A small-molecule ligand and the protein it binds are described below.
Small molecule (SMILES): O=c1[nH]cnc2c1ncn2[C@@H]1O[C@H](COP(=O)(O)O)[C@@H](O)[C@H]1O

Sequence of chain 1.C:
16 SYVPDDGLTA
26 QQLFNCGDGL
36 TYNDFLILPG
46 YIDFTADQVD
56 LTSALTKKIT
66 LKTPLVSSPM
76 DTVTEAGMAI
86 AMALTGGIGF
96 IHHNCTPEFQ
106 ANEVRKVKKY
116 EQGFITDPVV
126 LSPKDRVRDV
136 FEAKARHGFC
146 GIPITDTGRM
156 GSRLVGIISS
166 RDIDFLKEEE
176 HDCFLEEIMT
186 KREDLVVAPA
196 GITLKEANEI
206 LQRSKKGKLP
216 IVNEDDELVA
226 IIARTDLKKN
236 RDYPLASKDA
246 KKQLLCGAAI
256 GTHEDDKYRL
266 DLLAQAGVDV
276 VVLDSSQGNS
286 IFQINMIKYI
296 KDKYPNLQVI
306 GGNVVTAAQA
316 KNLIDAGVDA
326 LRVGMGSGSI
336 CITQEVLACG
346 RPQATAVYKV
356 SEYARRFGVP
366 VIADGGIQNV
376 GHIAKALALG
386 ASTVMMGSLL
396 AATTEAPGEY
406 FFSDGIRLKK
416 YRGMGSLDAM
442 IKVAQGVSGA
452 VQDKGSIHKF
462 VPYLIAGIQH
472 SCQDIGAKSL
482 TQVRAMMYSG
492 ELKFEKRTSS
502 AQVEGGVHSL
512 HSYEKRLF

Binding-site contacts:
Ligand atom C3' contacts residue ARG327 of chain 1.C at 3.6 Å.
Ligand atom O6 contacts residue GLY418 of chain 1.C at 3.2 Å.
Ligand atom C2' contacts residue ARG327 of chain 1.C at 3.4 Å.
Ligand atom C2' contacts residue NAD1 of chain 1.DA at 3.4 Å.
Ligand atom O3' contacts residue SER73 of chain 1.C at 2.9 Å (h-bond).
Ligand atom N7 contacts residue ILE335 of chain 1.C at 3.6 Å.
Ligand atom P contacts residue SER334 of chain 1.C at 3.3 Å.
Ligand atom O5' contacts residue GLY392 of chain 1.C at 3.6 Å (h-bond).
Ligand atom C2 contacts residue GLN446 of chain 1.C at 3.2 Å.
Ligand atom O6 contacts residue GLY420 of chain 1.C at 2.4 Å (h-bond).
Ligand atom C1' contacts residue NAD1 of chain 1.DA at 3.6 Å.
Ligand atom C6 contacts residue GLY420 of chain 1.C at 3.4 Å.
Ligand atom O1P contacts residue SER334 of chain 1.C at 2.5 Å (h-bond).
Ligand atom N7 contacts residue MET419 of chain 1.C at 3.3 Å (h-bond).
Ligand atom O2' contacts residue ARG327 of chain 1.C at 3.4 Å (salt-bridge).
Ligand atom N1 contacts residue GLN446 of chain 1.C at 2.7 Å (h-bond).
Ligand atom P contacts residue SER393 of chain 1.C at 3.5 Å.
Ligand atom O3P contacts residue GLY371 of chain 1.C at 3.5 Å (h-bond).
Ligand atom C2 contacts residue NAD1 of chain 1.DA at 3.5 Å.
Ligand atom C5 contacts residue ILE335 of chain 1.C at 3.5 Å (hydrophobic).
Ligand atom O2' contacts residue ASP369 of chain 1.C at 2.5 Å (salt-bridge).
Ligand atom N9 contacts residue NAD1 of chain 1.DA at 3.6 Å.
Ligand atom O6 contacts residue MET419 of chain 1.C at 2.7 Å (h-bond).
Ligand atom O1P contacts residue SER393 of chain 1.C at 3.1 Å (h-bond).
Ligand atom O3P contacts residue GLY333 of chain 1.C at 3.2 Å.
Ligand atom O3P contacts residue SER334 of chain 1.C at 2.4 Å (h-bond).
Ligand atom O3P contacts residue GLY370 of chain 1.C at 3.3 Å.
Ligand atom O3' contacts residue ASP369 of chain 1.C at 3.1 Å (salt-bridge).
Ligand atom O2P contacts residue GLY392 of chain 1.C at 3.2 Å (h-bond).
Ligand atom N3 contacts residue NAD1 of chain 1.DA at 3.2 Å.
Ligand atom C4 contacts residue NAD1 of chain 1.DA at 3.4 Å.
Ligand atom O1P contacts residue TYR416 of chain 1.C at 2.7 Å (h-bond).
Ligand atom O2P contacts residue SER393 of chain 1.C at 2.8 Å (h-bond).
Ligand atom O5' contacts residue GLY370 of chain 1.C at 3.3 Å.
Ligand atom O2' contacts residue NAD1 of chain 1.DA at 2.5 Å (h-bond).
Ligand atom O3' contacts residue ARG327 of chain 1.C at 2.9 Å (salt-bridge).
Ligand atom C2' contacts residue ASP369 of chain 1.C at 3.6 Å.
Ligand atom C3' contacts residue SER73 of chain 1.C at 3.3 Å.
Ligand atom C6 contacts residue MET419 of chain 1.C at 3.6 Å (hydrophobic).
Ligand atom C2 contacts residue CYS336 of chain 1.C at 3.5 Å (hydrophobic).